Sequence of chain 55.B:
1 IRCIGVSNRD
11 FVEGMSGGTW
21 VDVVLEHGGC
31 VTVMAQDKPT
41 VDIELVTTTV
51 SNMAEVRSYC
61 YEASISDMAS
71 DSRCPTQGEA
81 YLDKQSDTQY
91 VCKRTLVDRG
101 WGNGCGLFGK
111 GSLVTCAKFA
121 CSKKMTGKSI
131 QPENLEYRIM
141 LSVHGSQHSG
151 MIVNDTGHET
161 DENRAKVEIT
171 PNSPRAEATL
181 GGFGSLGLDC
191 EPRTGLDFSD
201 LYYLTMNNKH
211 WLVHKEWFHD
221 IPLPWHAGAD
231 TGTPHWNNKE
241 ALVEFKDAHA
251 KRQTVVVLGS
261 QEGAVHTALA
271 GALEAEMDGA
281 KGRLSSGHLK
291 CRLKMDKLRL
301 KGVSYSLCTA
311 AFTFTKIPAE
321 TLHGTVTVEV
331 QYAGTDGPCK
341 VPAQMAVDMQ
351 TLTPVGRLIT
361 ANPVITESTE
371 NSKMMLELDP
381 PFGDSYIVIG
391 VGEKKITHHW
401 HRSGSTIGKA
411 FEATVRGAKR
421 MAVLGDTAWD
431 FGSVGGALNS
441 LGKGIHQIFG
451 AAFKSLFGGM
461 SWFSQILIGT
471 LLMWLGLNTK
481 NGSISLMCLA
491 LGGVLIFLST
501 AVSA

Binding-site contacts:
Ligand atom N2 contacts residue ASN154 of chain 55.B at 2.9 Å.
Ligand atom O3 contacts residue MET151 of chain 55.B at 4.2 Å.
Ligand atom O5 contacts residue MET151 of chain 55.B at 3.7 Å.
Ligand atom C1 contacts residue ASN154 of chain 55.B at 1.4 Å.
Ligand atom C7 contacts residue ASN154 of chain 55.B at 3.4 Å.
Ligand atom O5 contacts residue ASN154 of chain 55.B at 2.4 Å (h-bond).
Ligand atom C5 contacts residue MET151 of chain 55.B at 4.1 Å (hydrophobic).
Ligand atom C4 contacts residue ASN154 of chain 55.B at 4.2 Å.
Ligand atom C2 contacts residue MET151 of chain 55.B at 4.0 Å (hydrophobic).
Ligand atom C3 contacts residue ASN154 of chain 55.B at 3.9 Å.
Ligand atom O7 contacts residue ASN154 of chain 55.B at 4.3 Å.
Ligand atom C5 contacts residue ASN154 of chain 55.B at 3.7 Å.
Ligand atom O4 contacts residue MET151 of chain 55.B at 4.4 Å.
Ligand atom C1 contacts residue MET151 of chain 55.B at 4.2 Å (hydrophobic).
Ligand atom C2 contacts residue ASN154 of chain 55.B at 2.5 Å.
Ligand atom C3 contacts residue MET151 of chain 55.B at 4.1 Å (hydrophobic).
Ligand atom C8 contacts residue ASN154 of chain 55.B at 3.0 Å.
Ligand atom C4 contacts residue MET151 of chain 55.B at 3.5 Å (hydrophobic).

The protein below binds the small molecule below.
Small molecule (SMILES): CC(=O)N[C@@H]1[C@@H](O)[C@H](O)[C@@H](CO)O[C@H]1O